This small molecule binds to this protein.
Small molecule (SMILES): Nc1ccccn1

Sequence of chain 1.A:
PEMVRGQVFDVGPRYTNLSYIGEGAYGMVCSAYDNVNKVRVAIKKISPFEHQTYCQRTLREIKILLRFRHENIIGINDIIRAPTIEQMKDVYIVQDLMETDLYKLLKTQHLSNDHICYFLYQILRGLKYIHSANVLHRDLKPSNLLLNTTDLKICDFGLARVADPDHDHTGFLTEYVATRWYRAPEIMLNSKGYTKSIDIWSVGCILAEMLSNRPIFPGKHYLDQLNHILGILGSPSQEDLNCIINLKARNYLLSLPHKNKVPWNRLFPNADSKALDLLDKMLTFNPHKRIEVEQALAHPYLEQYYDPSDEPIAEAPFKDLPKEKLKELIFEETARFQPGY

Binding-site contacts:
Ligand atom C2 contacts residue PRO306 of chain 1.A at 3.8 Å (hydrophobic).
Ligand atom C4 contacts residue CYS262 of chain 1.A at 3.8 Å (hydrophobic).
Ligand atom N contacts residue PRO306 of chain 1.A at 4.3 Å.
Ligand atom C5 contacts residue ILE263 of chain 1.A at 4.3 Å (hydrophobic).
Ligand atom N contacts residue ILE263 of chain 1.A at 3.8 Å.
Ligand atom C2 contacts residue ILE263 of chain 1.A at 3.6 Å (hydrophobic).
Ligand atom C3 contacts residue ILE263 of chain 1.A at 3.9 Å (hydrophobic).
Ligand atom C4 contacts residue ASN209 of chain 1.A at 4.3 Å.
Ligand atom C5 contacts residue ASN305 of chain 1.A at 3.3 Å.
Ligand atom C5 contacts residue ASP259 of chain 1.A at 4.0 Å.
Ligand atom N1 contacts residue ILE263 of chain 1.A at 3.7 Å.
Ligand atom C5 contacts residue HIS307 of chain 1.A at 4.1 Å.
Ligand atom C6 contacts residue PRO306 of chain 1.A at 3.9 Å (hydrophobic).
Ligand atom C6 contacts residue PHE304 of chain 1.A at 4.0 Å (hydrophobic).
Ligand atom N1 contacts residue ASP259 of chain 1.A at 4.3 Å.
Ligand atom C6 contacts residue ILE263 of chain 1.A at 4.0 Å (hydrophobic).
Ligand atom C4 contacts residue PRO306 of chain 1.A at 3.9 Å (hydrophobic).
Ligand atom N1 contacts residue PRO306 of chain 1.A at 3.8 Å.
Ligand atom N1 contacts residue PHE304 of chain 1.A at 3.4 Å.
Ligand atom C6 contacts residue CYS262 of chain 1.A at 4.0 Å (hydrophobic).
Ligand atom C6 contacts residue ASP259 of chain 1.A at 3.6 Å.
Ligand atom C5 contacts residue CYS262 of chain 1.A at 3.2 Å (hydrophobic).
Ligand atom N contacts residue PHE304 of chain 1.A at 4.5 Å.
Ligand atom N contacts residue GLU205 of chain 1.A at 3.4 Å.
Ligand atom C2 contacts residue PHE304 of chain 1.A at 4.4 Å (hydrophobic).
Ligand atom C5 contacts residue PRO306 of chain 1.A at 3.9 Å (hydrophobic).
Ligand atom C4 contacts residue HIS307 of chain 1.A at 3.9 Å.
Ligand atom C2 contacts residue ASN209 of chain 1.A at 4.2 Å.
Ligand atom N contacts residue ASN209 of chain 1.A at 3.6 Å (h-bond).
Ligand atom C3 contacts residue ASN209 of chain 1.A at 3.5 Å.
Ligand atom N contacts residue LEU208 of chain 1.A at 3.9 Å.
Ligand atom C3 contacts residue PRO306 of chain 1.A at 3.8 Å (hydrophobic).
Ligand atom C2 contacts residue GLU205 of chain 1.A at 4.3 Å.
Ligand atom C6 contacts residue ASN305 of chain 1.A at 3.6 Å.
Ligand atom C4 contacts residue ILE263 of chain 1.A at 4.2 Å (hydrophobic).
Ligand atom C4 contacts residue ASN305 of chain 1.A at 4.1 Å.
Ligand atom N1 contacts residue ASN305 of chain 1.A at 4.1 Å.